Sequence of chain 1.A:
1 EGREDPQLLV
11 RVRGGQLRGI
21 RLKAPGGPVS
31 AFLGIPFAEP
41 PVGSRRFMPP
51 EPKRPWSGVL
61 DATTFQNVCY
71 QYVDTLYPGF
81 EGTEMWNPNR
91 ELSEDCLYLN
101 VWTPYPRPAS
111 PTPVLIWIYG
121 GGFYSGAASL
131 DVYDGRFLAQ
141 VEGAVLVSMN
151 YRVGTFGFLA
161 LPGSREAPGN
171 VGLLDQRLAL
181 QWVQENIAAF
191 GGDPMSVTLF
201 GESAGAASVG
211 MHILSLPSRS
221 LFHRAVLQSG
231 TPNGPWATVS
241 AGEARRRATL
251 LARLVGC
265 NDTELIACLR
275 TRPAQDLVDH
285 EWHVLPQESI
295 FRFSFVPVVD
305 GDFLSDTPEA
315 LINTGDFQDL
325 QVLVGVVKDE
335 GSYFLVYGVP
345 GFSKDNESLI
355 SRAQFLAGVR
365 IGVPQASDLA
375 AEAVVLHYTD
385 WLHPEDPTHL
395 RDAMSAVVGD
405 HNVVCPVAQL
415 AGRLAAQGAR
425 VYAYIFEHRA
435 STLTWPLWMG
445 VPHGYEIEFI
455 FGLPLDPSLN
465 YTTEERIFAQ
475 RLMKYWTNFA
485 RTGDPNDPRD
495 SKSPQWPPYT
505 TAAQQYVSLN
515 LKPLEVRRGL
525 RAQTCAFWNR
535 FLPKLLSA

Binding-site contacts:
Ligand atom C20 contacts residue HIS447 of chain 1.A at 3.2 Å.
Ligand atom F09 contacts residue TYR124 of chain 1.A at 2.9 Å.
Ligand atom C12 contacts residue GLY120 of chain 1.A at 3.7 Å.
Ligand atom C6 contacts residue PHE338 of chain 1.A at 3.3 Å (hydrophobic).
Ligand atom C16 contacts residue HIS447 of chain 1.A at 3.2 Å.
Ligand atom N17 contacts residue HIS447 of chain 1.A at 4.4 Å.
Ligand atom C20 contacts residue TYR337 of chain 1.A at 3.5 Å (hydrophobic).
Ligand atom C6 contacts residue TYR124 of chain 1.A at 4.3 Å (hydrophobic).
Ligand atom O1 contacts residue GLY121 of chain 1.A at 4.4 Å.
Ligand atom C21 contacts residue TRP86 of chain 1.A at 3.4 Å (hydrophobic).
Ligand atom C16 contacts residue GLY448 of chain 1.A at 3.9 Å.
Ligand atom C9 contacts residue TYR337 of chain 1.A at 4.3 Å (hydrophobic).
Ligand atom C16 contacts residue TRP86 of chain 1.A at 4.3 Å (hydrophobic).
Ligand atom C10 contacts residue TYR124 of chain 1.A at 3.0 Å (hydrophobic).
Ligand atom C10 contacts residue TYR337 of chain 1.A at 4.2 Å (hydrophobic).
Ligand atom C12 contacts residue GLY121 of chain 1.A at 3.7 Å.
Ligand atom C12 contacts residue TRP86 of chain 1.A at 4.2 Å (hydrophobic).
Ligand atom C5 contacts residue TYR124 of chain 1.A at 3.5 Å (hydrophobic).
Ligand atom C16 contacts residue GLU202 of chain 1.A at 4.3 Å.
Ligand atom C7 contacts residue PHE338 of chain 1.A at 3.5 Å (hydrophobic).
Ligand atom C12 contacts residue TYR133 of chain 1.A at 3.9 Å (hydrophobic).
Ligand atom C8 contacts residue TYR124 of chain 1.A at 4.2 Å (hydrophobic).
Ligand atom O2 contacts residue SER125 of chain 1.A at 3.7 Å.
Ligand atom O2 contacts residue TYR124 of chain 1.A at 3.4 Å (h-bond).
Ligand atom C8 contacts residue TYR341 of chain 1.A at 3.5 Å (hydrophobic).
Ligand atom C22 contacts residue TRP86 of chain 1.A at 3.8 Å (hydrophobic).
Ligand atom O2 contacts residue GLY121 of chain 1.A at 3.2 Å.
Ligand atom C9 contacts residue TYR124 of chain 1.A at 3.4 Å (hydrophobic).
Ligand atom S1 contacts residue GLY121 of chain 1.A at 4.3 Å.
Ligand atom O2 contacts residue GLY122 of chain 1.A at 3.7 Å.
Ligand atom C12 contacts residue GLU202 of chain 1.A at 3.5 Å.
Ligand atom S1 contacts residue TYR124 of chain 1.A at 4.1 Å.
Ligand atom C9 contacts residue TYR341 of chain 1.A at 3.7 Å (hydrophobic).
Ligand atom C11 contacts residue GLU202 of chain 1.A at 3.5 Å.
Ligand atom F09 contacts residue ASP74 of chain 1.A at 4.2 Å.
Ligand atom C9 contacts residue ASP74 of chain 1.A at 4.1 Å.
Ligand atom N17 contacts residue TRP86 of chain 1.A at 4.3 Å.
Ligand atom C21 contacts residue TYR337 of chain 1.A at 4.3 Å (hydrophobic).
Ligand atom C11 contacts residue TRP86 of chain 1.A at 3.6 Å (hydrophobic).
Ligand atom O1 contacts residue HIS447 of chain 1.A at 4.4 Å.

The protein below binds the small molecule below.
Small molecule (SMILES): CCN(CC)CCNS(=O)(=O)c1ccccc1F